Sequence of chain 1.B:
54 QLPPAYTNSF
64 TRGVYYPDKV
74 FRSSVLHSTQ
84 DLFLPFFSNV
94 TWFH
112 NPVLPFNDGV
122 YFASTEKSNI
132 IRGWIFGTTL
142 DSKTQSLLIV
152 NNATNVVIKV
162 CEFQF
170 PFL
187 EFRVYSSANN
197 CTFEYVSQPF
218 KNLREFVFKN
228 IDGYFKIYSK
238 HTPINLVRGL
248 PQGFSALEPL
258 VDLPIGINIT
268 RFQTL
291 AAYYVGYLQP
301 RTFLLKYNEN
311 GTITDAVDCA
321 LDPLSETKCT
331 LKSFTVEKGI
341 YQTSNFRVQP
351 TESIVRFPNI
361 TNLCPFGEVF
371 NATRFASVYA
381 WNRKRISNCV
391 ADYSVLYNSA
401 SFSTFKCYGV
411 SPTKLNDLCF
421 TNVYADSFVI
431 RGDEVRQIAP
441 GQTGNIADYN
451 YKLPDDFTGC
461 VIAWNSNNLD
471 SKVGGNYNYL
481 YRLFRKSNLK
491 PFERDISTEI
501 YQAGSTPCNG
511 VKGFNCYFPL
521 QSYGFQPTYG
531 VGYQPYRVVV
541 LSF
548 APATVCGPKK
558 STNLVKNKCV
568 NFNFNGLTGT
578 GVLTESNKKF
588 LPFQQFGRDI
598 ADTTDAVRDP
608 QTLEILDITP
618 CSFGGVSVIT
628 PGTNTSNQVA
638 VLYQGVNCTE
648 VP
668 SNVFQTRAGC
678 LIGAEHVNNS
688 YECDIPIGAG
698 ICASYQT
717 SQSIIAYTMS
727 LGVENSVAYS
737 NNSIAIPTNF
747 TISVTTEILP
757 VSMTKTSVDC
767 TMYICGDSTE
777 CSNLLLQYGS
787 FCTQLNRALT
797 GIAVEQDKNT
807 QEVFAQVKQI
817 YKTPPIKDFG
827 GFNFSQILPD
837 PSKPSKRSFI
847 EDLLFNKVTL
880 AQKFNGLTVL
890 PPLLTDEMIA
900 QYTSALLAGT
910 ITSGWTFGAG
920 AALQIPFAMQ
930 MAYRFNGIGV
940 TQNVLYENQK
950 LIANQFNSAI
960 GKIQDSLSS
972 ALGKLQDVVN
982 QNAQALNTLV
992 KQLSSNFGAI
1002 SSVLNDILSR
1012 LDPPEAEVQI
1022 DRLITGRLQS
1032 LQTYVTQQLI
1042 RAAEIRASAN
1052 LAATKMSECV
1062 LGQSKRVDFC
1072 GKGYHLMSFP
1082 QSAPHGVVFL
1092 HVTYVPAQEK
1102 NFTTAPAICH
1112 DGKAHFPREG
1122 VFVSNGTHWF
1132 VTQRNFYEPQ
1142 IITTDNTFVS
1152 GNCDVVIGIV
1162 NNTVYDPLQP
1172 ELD

The protein below binds the small molecule below.
Small molecule (SMILES): CC(=O)N[C@@H]1[C@@H](O)[C@H](O)[C@@H](CO)O[C@H]1O

Binding-site contacts:
Ligand atom C5 contacts residue GLN608 of chain 1.B at 4.2 Å.
Ligand atom O5 contacts residue ASN359 of chain 1.B at 2.4 Å (h-bond).
Ligand atom C4 contacts residue ASN359 of chain 1.B at 4.2 Å.
Ligand atom N2 contacts residue ILE360 of chain 1.B at 4.1 Å.
Ligand atom N2 contacts residue ASN359 of chain 1.B at 2.8 Å (h-bond).
Ligand atom C2 contacts residue ASN359 of chain 1.B at 2.4 Å.
Ligand atom C1 contacts residue ILE360 of chain 1.B at 4.3 Å (hydrophobic).
Ligand atom C6 contacts residue GLN608 of chain 1.B at 4.2 Å.
Ligand atom C7 contacts residue ASN359 of chain 1.B at 3.6 Å.
Ligand atom O7 contacts residue ILE360 of chain 1.B at 4.4 Å.
Ligand atom O7 contacts residue ASN359 of chain 1.B at 4.0 Å.
Ligand atom C8 contacts residue ASN359 of chain 1.B at 4.0 Å.
Ligand atom C3 contacts residue ASN359 of chain 1.B at 3.8 Å.
Ligand atom C1 contacts residue ASN359 of chain 1.B at 1.4 Å.
Ligand atom C5 contacts residue ASN359 of chain 1.B at 3.7 Å.
Ligand atom C1 contacts residue GLN608 of chain 1.B at 4.5 Å.
Ligand atom O5 contacts residue GLN608 of chain 1.B at 3.9 Å.